Sequence of chain 1.B:
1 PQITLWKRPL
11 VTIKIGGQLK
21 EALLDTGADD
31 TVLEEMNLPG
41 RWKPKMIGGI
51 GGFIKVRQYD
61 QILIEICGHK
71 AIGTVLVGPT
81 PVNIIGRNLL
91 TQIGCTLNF

Binding-site contacts:
Ligand atom C42 contacts residue PRO81 of chain 1.A at 3.7 Å (hydrophobic).
Ligand atom C13 contacts residue ASP25 of chain 1.A at 3.4 Å.
Ligand atom O08 contacts residue ILE50 of chain 1.B at 3.5 Å.
Ligand atom C48 contacts residue GLY49 of chain 1.B at 3.7 Å.
Ligand atom C05 contacts residue ALA28 of chain 1.A at 3.5 Å (hydrophobic).
Ligand atom O27 contacts residue ASP29 of chain 1.B at 3.0 Å (salt-bridge).
Ligand atom C13 contacts residue ASP25 of chain 1.B at 3.4 Å.
Ligand atom O14 contacts residue ASP25 of chain 1.A at 2.6 Å (salt-bridge).
Ligand atom N16 contacts residue GLY27 of chain 1.B at 3.2 Å (h-bond).
Ligand atom O35 contacts residue PRO81 of chain 1.A at 3.2 Å.
Ligand atom O22 contacts residue ASP29 of chain 1.B at 3.3 Å (salt-bridge).
Ligand atom C42 contacts residue GLY48 of chain 1.B at 3.7 Å.
Ligand atom C12 contacts residue ASP25 of chain 1.A at 3.2 Å.
Ligand atom C11 contacts residue GLY27 of chain 1.A at 3.4 Å.
Ligand atom O14 contacts residue GLY27 of chain 1.B at 3.5 Å.
Ligand atom O41 contacts residue ASP30 of chain 1.A at 3.2 Å.
Ligand atom O09 contacts residue ILE84 of chain 1.A at 3.6 Å.
Ligand atom C48 contacts residue PHE53 of chain 1.B at 3.5 Å (hydrophobic).
Ligand atom C34 contacts residue GLY27 of chain 1.B at 3.3 Å.
Ligand atom O22 contacts residue ASP30 of chain 1.B at 3.2 Å (salt-bridge).
Ligand atom C28 contacts residue ASP25 of chain 1.A at 3.1 Å.
Ligand atom C31 contacts residue ILE50 of chain 1.B at 3.8 Å (hydrophobic).
Ligand atom C51 contacts residue ILE47 of chain 1.A at 3.7 Å (hydrophobic).
Ligand atom C46 contacts residue PHE53 of chain 1.B at 3.4 Å (hydrophobic).
Ligand atom C28 contacts residue GLY27 of chain 1.B at 3.7 Å.
Ligand atom C36 contacts residue SO41 of chain 1.I at 3.1 Å.
Ligand atom C06 contacts residue ASP30 of chain 1.A at 3.2 Å.
Ligand atom O19 contacts residue ALA28 of chain 1.B at 3.6 Å.
Ligand atom C49 contacts residue ARG8 of chain 1.A at 3.5 Å.
Ligand atom O09 contacts residue ILE50 of chain 1.B at 3.4 Å.
Ligand atom C06 contacts residue VAL32 of chain 1.A at 3.6 Å (hydrophobic).
Ligand atom O14 contacts residue ASP25 of chain 1.B at 2.5 Å (salt-bridge).
Ligand atom C03 contacts residue GLY48 of chain 1.A at 3.1 Å.
Ligand atom C23 contacts residue GLY48 of chain 1.B at 3.2 Å.
Ligand atom C31 contacts residue PRO81 of chain 1.A at 3.7 Å (hydrophobic).
Ligand atom C25 contacts residue GLY48 of chain 1.B at 3.0 Å.
Ligand atom C38 contacts residue GLY27 of chain 1.A at 3.7 Å.
Ligand atom C51 contacts residue ASP30 of chain 1.A at 3.3 Å.
Ligand atom C06 contacts residue ALA28 of chain 1.A at 3.5 Å (hydrophobic).
Ligand atom O08 contacts residue GLY49 of chain 1.A at 3.1 Å.

The protein below binds the small molecule below.
Small molecule (SMILES): CCOP(=O)(COc1ccc(C[C@H](NC(=O)O[C@H]2CO[C@H]3OCC[C@H]32)[C@H](O)CN(CC(CC)CC)S(=O)(=O)c2ccc(OC)cc2)cc1)OCC

Sequence of chain 1.A:
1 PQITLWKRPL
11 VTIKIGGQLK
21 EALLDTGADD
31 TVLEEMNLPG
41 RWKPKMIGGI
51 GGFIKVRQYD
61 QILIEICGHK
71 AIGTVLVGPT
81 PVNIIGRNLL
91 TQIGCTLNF